Sequence of chain 1.A:
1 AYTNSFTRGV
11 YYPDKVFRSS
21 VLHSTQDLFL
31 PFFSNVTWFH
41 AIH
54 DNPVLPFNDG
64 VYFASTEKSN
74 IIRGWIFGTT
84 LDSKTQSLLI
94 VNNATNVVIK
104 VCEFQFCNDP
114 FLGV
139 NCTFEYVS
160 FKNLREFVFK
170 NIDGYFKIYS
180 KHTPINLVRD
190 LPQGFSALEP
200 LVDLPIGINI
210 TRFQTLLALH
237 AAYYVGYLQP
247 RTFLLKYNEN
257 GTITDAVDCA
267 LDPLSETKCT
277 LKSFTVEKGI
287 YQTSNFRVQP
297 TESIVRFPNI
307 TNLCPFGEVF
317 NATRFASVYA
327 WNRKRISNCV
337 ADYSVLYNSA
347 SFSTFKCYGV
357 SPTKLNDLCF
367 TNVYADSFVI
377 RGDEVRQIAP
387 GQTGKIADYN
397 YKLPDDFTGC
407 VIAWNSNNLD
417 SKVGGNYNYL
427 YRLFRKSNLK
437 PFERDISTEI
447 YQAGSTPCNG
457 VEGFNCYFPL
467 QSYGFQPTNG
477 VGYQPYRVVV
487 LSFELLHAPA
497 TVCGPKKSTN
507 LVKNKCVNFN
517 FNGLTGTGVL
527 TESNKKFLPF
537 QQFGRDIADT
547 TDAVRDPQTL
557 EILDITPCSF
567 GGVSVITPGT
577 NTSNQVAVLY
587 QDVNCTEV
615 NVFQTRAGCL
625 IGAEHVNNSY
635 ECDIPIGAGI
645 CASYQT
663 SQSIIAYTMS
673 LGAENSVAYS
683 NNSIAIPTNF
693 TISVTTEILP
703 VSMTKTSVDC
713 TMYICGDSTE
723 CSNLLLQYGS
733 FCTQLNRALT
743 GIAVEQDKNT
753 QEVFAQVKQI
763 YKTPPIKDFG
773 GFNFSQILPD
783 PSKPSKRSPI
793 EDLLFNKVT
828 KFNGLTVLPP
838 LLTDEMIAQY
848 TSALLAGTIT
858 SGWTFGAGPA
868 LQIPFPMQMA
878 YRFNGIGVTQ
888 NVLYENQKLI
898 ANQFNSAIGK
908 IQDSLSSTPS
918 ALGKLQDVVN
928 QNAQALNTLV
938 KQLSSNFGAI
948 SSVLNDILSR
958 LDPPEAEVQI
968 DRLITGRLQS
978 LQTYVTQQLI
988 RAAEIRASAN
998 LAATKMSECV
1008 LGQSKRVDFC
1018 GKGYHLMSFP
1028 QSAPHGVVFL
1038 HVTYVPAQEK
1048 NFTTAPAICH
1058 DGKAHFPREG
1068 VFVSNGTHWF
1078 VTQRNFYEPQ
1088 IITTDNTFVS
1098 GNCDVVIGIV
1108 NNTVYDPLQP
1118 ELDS

This small molecule binds to this protein.
Small molecule (SMILES): CC(=O)N[C@@H]1[C@@H](O)[C@H](O)[C@@H](CO)O[C@H]1O

Binding-site contacts:
Ligand atom N2 contacts residue ASN256 of chain 1.A at 2.9 Å (h-bond).
Ligand atom C5 contacts residue ASN256 of chain 1.A at 3.8 Å.
Ligand atom C7 contacts residue GLU255 of chain 1.A at 4.3 Å.
Ligand atom C7 contacts residue ASN256 of chain 1.A at 3.5 Å.
Ligand atom C1 contacts residue GLU255 of chain 1.A at 3.2 Å.
Ligand atom C3 contacts residue ASN256 of chain 1.A at 3.8 Å.
Ligand atom O5 contacts residue GLU255 of chain 1.A at 3.7 Å.
Ligand atom C5 contacts residue GLU255 of chain 1.A at 4.3 Å.
Ligand atom C8 contacts residue ASN254 of chain 1.A at 4.4 Å.
Ligand atom C1 contacts residue ASN256 of chain 1.A at 1.4 Å.
Ligand atom O6 contacts residue ASN256 of chain 1.A at 3.9 Å.
Ligand atom O7 contacts residue ASN256 of chain 1.A at 3.7 Å.
Ligand atom O7 contacts residue GLU255 of chain 1.A at 3.6 Å (salt-bridge).
Ligand atom C4 contacts residue ASN256 of chain 1.A at 4.2 Å.
Ligand atom C2 contacts residue ASN256 of chain 1.A at 2.4 Å.
Ligand atom C2 contacts residue GLU255 of chain 1.A at 4.5 Å.
Ligand atom O5 contacts residue ASN256 of chain 1.A at 2.5 Å (h-bond).